Binding-site contacts:
Ligand atom CD contacts residue TYR11 of chain 1.B at 3.5 Å (hydrophobic).
Ligand atom OE1 contacts residue SER40 of chain 1.B at 3.7 Å.
Ligand atom CG2 contacts residue ARG92 of chain 1.B at 3.5 Å.
Ligand atom O contacts residue GLN207 of chain 1.B at 2.9 Å (h-bond).
Ligand atom OE2 contacts residue TYR202 of chain 1.B at 3.1 Å (h-bond).
Ligand atom O contacts residue TYR249 of chain 1.B at 3.7 Å.
Ligand atom CA contacts residue TYR249 of chain 1.B at 3.6 Å (hydrophobic).
Ligand atom O contacts residue SER279 of chain 1.B at 2.7 Å (h-bond).
Ligand atom CD contacts residue TYR202 of chain 1.B at 3.3 Å (hydrophobic).
Ligand atom OE1 contacts residue GLY186 of chain 1.B at 3.0 Å (h-bond).
Ligand atom OE1 contacts residue SER185 of chain 1.B at 2.9 Å (h-bond).
Ligand atom OE2 contacts residue ARG92 of chain 1.B at 3.8 Å.
Ligand atom O contacts residue TYR249 of chain 1.B at 3.6 Å.
Ligand atom O contacts residue PHE254 of chain 1.B at 3.5 Å.
Ligand atom CD contacts residue SER185 of chain 1.B at 3.4 Å.
Ligand atom C contacts residue SER232 of chain 1.B at 3.6 Å.
Ligand atom CG contacts residue TYR202 of chain 1.B at 3.8 Å (hydrophobic).
Ligand atom CD contacts residue ARG92 of chain 1.B at 3.0 Å.
Ligand atom O contacts residue PHE254 of chain 1.B at 3.6 Å.
Ligand atom CG contacts residue ARG92 of chain 1.B at 3.5 Å.
Ligand atom OE1 contacts residue ASN59 of chain 1.B at 2.9 Å (h-bond).
Ligand atom CA contacts residue PHE254 of chain 1.B at 3.8 Å (hydrophobic).
Ligand atom O contacts residue TYR249 of chain 1.B at 3.8 Å.
Ligand atom C contacts residue PHE254 of chain 1.B at 3.7 Å (hydrophobic).
Ligand atom O contacts residue SER232 of chain 1.B at 2.6 Å (h-bond).
Ligand atom OE2 contacts residue TYR11 of chain 1.B at 3.8 Å.
Ligand atom OE2 contacts residue SER185 of chain 1.B at 3.2 Å (h-bond).
Ligand atom CB contacts residue TYR202 of chain 1.B at 3.5 Å (hydrophobic).
Ligand atom OE1 contacts residue ARG92 of chain 1.B at 2.1 Å (salt-bridge).
Ligand atom CB contacts residue ARG57 of chain 1.B at 3.8 Å.
Ligand atom N contacts residue TYR11 of chain 1.B at 3.2 Å (h-bond).
Ligand atom OE1 contacts residue TYR202 of chain 1.B at 3.7 Å.
Ligand atom OE1 contacts residue ARG57 of chain 1.B at 2.9 Å (salt-bridge).
Ligand atom OE2 contacts residue SER40 of chain 1.B at 2.6 Å (h-bond).
Ligand atom CB contacts residue ASN59 of chain 1.B at 3.7 Å.
Ligand atom CA contacts residue TYR11 of chain 1.B at 3.6 Å (hydrophobic).
Ligand atom CD contacts residue SER40 of chain 1.B at 3.4 Å.
Ligand atom N contacts residue TYR249 of chain 1.B at 3.4 Å.
Ligand atom CG contacts residue TYR11 of chain 1.B at 3.4 Å (hydrophobic).
Ligand atom OE2 contacts residue ARG160 of chain 1.B at 2.7 Å (salt-bridge).

This small molecule binds to this protein.
Small molecule (SMILES): CC(=O)NCC(=O)N[C@@H](CC(=O)O)C(=O)N[C@@H](CCC(=O)O)C(=O)N[C@@H](CCC(=O)O)C(=O)N[C@H](C(=O)NCC(=O)N[C@@H](CCC(=O)O)C(N)=O)[C@@H](C)O

Sequence of chain 1.B:
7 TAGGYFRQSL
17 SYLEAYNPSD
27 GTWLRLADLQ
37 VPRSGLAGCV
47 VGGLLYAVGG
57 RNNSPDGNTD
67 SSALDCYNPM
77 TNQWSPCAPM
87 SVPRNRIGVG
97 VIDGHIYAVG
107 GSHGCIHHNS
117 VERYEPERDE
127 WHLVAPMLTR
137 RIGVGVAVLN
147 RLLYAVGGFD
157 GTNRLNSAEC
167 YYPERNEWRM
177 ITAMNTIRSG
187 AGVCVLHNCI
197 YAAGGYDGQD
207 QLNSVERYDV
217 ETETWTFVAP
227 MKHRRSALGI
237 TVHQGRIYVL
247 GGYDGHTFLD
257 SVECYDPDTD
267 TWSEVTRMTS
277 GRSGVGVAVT